The small molecule below binds the protein below.
Small molecule (SMILES): O=C(O)Cc1cccc(O)c1

Sequence of chain 2.K:
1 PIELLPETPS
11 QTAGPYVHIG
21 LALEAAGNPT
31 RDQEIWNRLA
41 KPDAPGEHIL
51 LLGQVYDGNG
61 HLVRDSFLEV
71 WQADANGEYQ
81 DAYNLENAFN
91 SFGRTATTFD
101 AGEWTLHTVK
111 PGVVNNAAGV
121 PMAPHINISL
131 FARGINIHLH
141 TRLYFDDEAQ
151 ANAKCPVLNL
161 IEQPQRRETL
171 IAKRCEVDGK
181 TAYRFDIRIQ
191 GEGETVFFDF

Binding-site contacts:
Ligand atom C3 contacts residue HIS162 of chain 2.L at 3.7 Å.
Ligand atom C2 contacts residue FE1 of chain 2.BA at 3.6 Å.
Ligand atom C4 contacts residue ARG157 of chain 2.L at 3.5 Å.
Ligand atom C5 contacts residue ILE191 of chain 2.L at 3.5 Å (hydrophobic).
Ligand atom O3 contacts residue TYR147 of chain 2.L at 2.8 Å (h-bond).
Ligand atom C7 contacts residue TRP149 of chain 2.L at 3.2 Å (hydrophobic).
Ligand atom O3 contacts residue FE1 of chain 2.BA at 1.9 Å.
Ligand atom C5 contacts residue GLY14 of chain 2.K at 3.9 Å.
Ligand atom C4 contacts residue HIS162 of chain 2.L at 3.1 Å.
Ligand atom C3 contacts residue TYR147 of chain 2.L at 2.8 Å (hydrophobic).
Ligand atom C4 contacts residue GLN177 of chain 2.L at 4.1 Å.
Ligand atom C4 contacts residue PRO15 of chain 2.K at 4.0 Å (hydrophobic).
Ligand atom C6 contacts residue PRO15 of chain 2.K at 4.0 Å (hydrophobic).
Ligand atom O3 contacts residue TYR108 of chain 2.L at 3.1 Å (h-bond).
Ligand atom O2 contacts residue TRP149 of chain 2.L at 3.5 Å.
Ligand atom C4 contacts residue GLY14 of chain 2.K at 3.8 Å.
Ligand atom C3 contacts residue FE1 of chain 2.BA at 2.6 Å.
Ligand atom C6 contacts residue ARG157 of chain 2.L at 3.8 Å.
Ligand atom C3 contacts residue PRO15 of chain 2.K at 3.7 Å (hydrophobic).
Ligand atom C5 contacts residue GLN177 of chain 2.L at 4.1 Å.
Ligand atom C8 contacts residue TRP149 of chain 2.L at 3.5 Å (hydrophobic).
Ligand atom C2 contacts residue TYR147 of chain 2.L at 2.9 Å (hydrophobic).
Ligand atom C5 contacts residue ARG157 of chain 2.L at 3.3 Å.
Ligand atom O3 contacts residue HIS162 of chain 2.L at 2.9 Å (h-bond).
Ligand atom C6 contacts residue ILE191 of chain 2.L at 3.2 Å (hydrophobic).
Ligand atom C4 contacts residue FE1 of chain 2.BA at 3.2 Å.
Ligand atom C4 contacts residue TYR147 of chain 2.L at 3.8 Å (hydrophobic).
Ligand atom O3 contacts residue HIS160 of chain 2.L at 4.0 Å.
Ligand atom O2 contacts residue PRO15 of chain 2.K at 3.7 Å.
Ligand atom O2 contacts residue ARG133 of chain 2.K at 4.0 Å.
Ligand atom O1 contacts residue PRO15 of chain 2.K at 3.6 Å.
Ligand atom C8 contacts residue PRO15 of chain 2.K at 3.6 Å (hydrophobic).
Ligand atom O3 contacts residue TYR16 of chain 2.K at 3.8 Å.
Ligand atom C2 contacts residue PRO15 of chain 2.K at 3.5 Å (hydrophobic).
Ligand atom C1 contacts residue PRO15 of chain 2.K at 3.7 Å (hydrophobic).
Ligand atom C1 contacts residue TYR147 of chain 2.L at 3.9 Å (hydrophobic).
Ligand atom O1 contacts residue TRP149 of chain 2.L at 3.6 Å.
Ligand atom C5 contacts residue THR12 of chain 2.K at 3.9 Å.
Ligand atom C3 contacts residue ARG157 of chain 2.L at 4.2 Å.
Ligand atom C5 contacts residue PRO15 of chain 2.K at 4.2 Å (hydrophobic).

Sequence of chain 2.L:
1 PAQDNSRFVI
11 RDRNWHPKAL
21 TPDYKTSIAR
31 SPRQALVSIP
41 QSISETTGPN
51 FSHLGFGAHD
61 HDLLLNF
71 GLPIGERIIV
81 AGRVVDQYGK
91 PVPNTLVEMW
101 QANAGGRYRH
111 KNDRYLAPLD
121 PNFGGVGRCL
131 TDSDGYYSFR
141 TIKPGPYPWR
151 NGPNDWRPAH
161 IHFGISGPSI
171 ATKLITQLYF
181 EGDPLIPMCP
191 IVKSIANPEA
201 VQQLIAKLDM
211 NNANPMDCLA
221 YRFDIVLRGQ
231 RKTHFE